The protein below binds the small molecule below.
Small molecule (SMILES): CS(=O)(=O)c1ccc(-c2cc(-c3ccc(O)cc3)cnc2N)cc1

Binding-site contacts:
Ligand atom N13 contacts residue LEU160 of chain 1.A at 3.8 Å.
Ligand atom N4 contacts residue CYS108 of chain 1.A at 2.9 Å (h-bond).
Ligand atom O24 contacts residue ASP115 of chain 1.A at 3.3 Å (salt-bridge).
Ligand atom C18 contacts residue VAL39 of chain 1.A at 3.6 Å (hydrophobic).
Ligand atom C12 contacts residue VAL31 of chain 1.A at 3.5 Å (hydrophobic).
Ligand atom C10 contacts residue GLY111 of chain 1.A at 3.7 Å.
Ligand atom C9 contacts residue ASP115 of chain 1.A at 3.5 Å.
Ligand atom C19 contacts residue VAL39 of chain 1.A at 3.5 Å (hydrophobic).
Ligand atom C16 contacts residue VAL170 of chain 1.A at 3.4 Å (hydrophobic).
Ligand atom C18 contacts residue MET105 of chain 1.A at 3.4 Å (hydrophobic).
Ligand atom C19 contacts residue ALA52 of chain 1.A at 3.9 Å (hydrophobic).
Ligand atom C10 contacts residue ASP115 of chain 1.A at 3.7 Å.
Ligand atom C8 contacts residue LEU160 of chain 1.A at 3.9 Å (hydrophobic).
Ligand atom O22 contacts residue ASP171 of chain 1.A at 3.2 Å.
Ligand atom N13 contacts residue ALA52 of chain 1.A at 3.5 Å.
Ligand atom C5 contacts residue CYS108 of chain 1.A at 3.0 Å (hydrophobic).
Ligand atom N13 contacts residue GLU106 of chain 1.A at 2.9 Å (salt-bridge).
Ligand atom O21 contacts residue LYS54 of chain 1.A at 3.3 Å.
Ligand atom C9 contacts residue GLY111 of chain 1.A at 3.8 Å.
Ligand atom C11 contacts residue GLY111 of chain 1.A at 3.9 Å.
Ligand atom C6 contacts residue VAL31 of chain 1.A at 3.9 Å (hydrophobic).
Ligand atom N4 contacts residue GLU106 of chain 1.A at 3.7 Å.
Ligand atom O21 contacts residue VAL39 of chain 1.A at 3.3 Å.
Ligand atom N13 contacts residue MET105 of chain 1.A at 3.9 Å.
Ligand atom C12 contacts residue CYS108 of chain 1.A at 3.7 Å (hydrophobic).
Ligand atom C11 contacts residue VAL31 of chain 1.A at 3.9 Å (hydrophobic).
Ligand atom C16 contacts residue TYR36 of chain 1.A at 3.4 Å (hydrophobic).
Ligand atom C7 contacts residue VAL31 of chain 1.A at 3.6 Å (hydrophobic).
Ligand atom C15 contacts residue VAL170 of chain 1.A at 3.5 Å (hydrophobic).
Ligand atom C15 contacts residue TYR36 of chain 1.A at 3.5 Å (hydrophobic).
Ligand atom C3 contacts residue ALA52 of chain 1.A at 3.6 Å (hydrophobic).
Ligand atom C23 contacts residue MET105 of chain 1.A at 3.8 Å (hydrophobic).
Ligand atom N4 contacts residue PHE107 of chain 1.A at 3.8 Å.
Ligand atom C3 contacts residue GLU106 of chain 1.A at 3.7 Å.
Ligand atom N4 contacts residue LEU160 of chain 1.A at 3.8 Å.
Ligand atom C8 contacts residue TYR36 of chain 1.A at 3.7 Å (hydrophobic).
Ligand atom C3 contacts residue LEU160 of chain 1.A at 3.5 Å (hydrophobic).
Ligand atom C2 contacts residue LEU160 of chain 1.A at 3.6 Å (hydrophobic).
Ligand atom C1 contacts residue VAL31 of chain 1.A at 3.6 Å (hydrophobic).
Ligand atom C19 contacts residue MET105 of chain 1.A at 3.5 Å (hydrophobic).

Sequence of chain 1.A:
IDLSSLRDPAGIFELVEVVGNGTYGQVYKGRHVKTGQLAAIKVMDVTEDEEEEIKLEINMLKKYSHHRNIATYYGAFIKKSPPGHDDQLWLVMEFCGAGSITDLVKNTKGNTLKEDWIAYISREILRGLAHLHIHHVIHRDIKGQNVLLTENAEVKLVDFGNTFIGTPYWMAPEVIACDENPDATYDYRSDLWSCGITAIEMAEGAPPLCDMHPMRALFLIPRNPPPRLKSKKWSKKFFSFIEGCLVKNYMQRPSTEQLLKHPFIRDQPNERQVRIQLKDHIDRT